Binding-site contacts:
Ligand atom C3 contacts residue ASN250 of chain 1.A at 4.1 Å.
Ligand atom C1 contacts residue THR252 of chain 1.A at 3.9 Å.
Ligand atom C4 contacts residue ASN250 of chain 1.A at 4.3 Å.
Ligand atom O5 contacts residue ASN250 of chain 1.A at 2.2 Å (h-bond).
Ligand atom C8 contacts residue THR252 of chain 1.A at 4.2 Å.
Ligand atom N2 contacts residue THR252 of chain 1.A at 3.6 Å (h-bond).
Ligand atom C2 contacts residue ASN250 of chain 1.A at 2.9 Å.
Ligand atom C7 contacts residue ASN250 of chain 1.A at 3.6 Å.
Ligand atom N2 contacts residue ASN250 of chain 1.A at 3.4 Å (h-bond).
Ligand atom C5 contacts residue ASN250 of chain 1.A at 3.6 Å.
Ligand atom O6 contacts residue ASP213 of chain 1.A at 3.6 Å (salt-bridge).
Ligand atom C1 contacts residue ASN250 of chain 1.A at 1.6 Å.
Ligand atom C7 contacts residue THR252 of chain 1.A at 4.1 Å.
Ligand atom O6 contacts residue TRP253 of chain 1.A at 3.8 Å.
Ligand atom O7 contacts residue ASN250 of chain 1.A at 3.4 Å (h-bond).
Ligand atom C2 contacts residue THR252 of chain 1.A at 4.2 Å.

A protein and the small-molecule ligand that binds it are described below.
Small molecule (SMILES): CC(=O)N[C@@H]1[C@@H](O)[C@H](O)[C@@H](CO)O[C@H]1O

Sequence of chain 1.A:
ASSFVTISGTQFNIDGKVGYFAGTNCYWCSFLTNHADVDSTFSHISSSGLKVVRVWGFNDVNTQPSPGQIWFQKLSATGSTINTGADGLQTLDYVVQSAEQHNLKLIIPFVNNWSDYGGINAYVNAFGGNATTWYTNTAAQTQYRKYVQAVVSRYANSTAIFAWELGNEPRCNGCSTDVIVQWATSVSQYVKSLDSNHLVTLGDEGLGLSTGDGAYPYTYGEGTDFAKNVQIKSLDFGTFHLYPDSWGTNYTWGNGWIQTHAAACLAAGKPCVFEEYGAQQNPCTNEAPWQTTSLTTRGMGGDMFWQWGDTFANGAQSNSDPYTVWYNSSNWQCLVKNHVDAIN